Binding-site contacts:
Ligand atom C5 contacts residue LEU164 of chain 1.A at 3.9 Å (hydrophobic).
Ligand atom C10 contacts residue ASP175 of chain 1.A at 3.5 Å.
Ligand atom C10 contacts residue SER161 of chain 1.A at 4.4 Å.
Ligand atom C9 contacts residue SER161 of chain 1.A at 3.8 Å.
Ligand atom N12 contacts residue VAL47 of chain 1.A at 4.2 Å.
Ligand atom C10 contacts residue CYS174 of chain 1.A at 1.8 Å (hydrophobic).
Ligand atom C9 contacts residue CYS174 of chain 1.A at 2.8 Å (hydrophobic).
Ligand atom C4 contacts residue LEU164 of chain 1.A at 3.9 Å (hydrophobic).
Ligand atom N3 contacts residue ALA60 of chain 1.A at 4.0 Å.
Ligand atom C1 contacts residue ILE39 of chain 1.A at 3.4 Å (hydrophobic).
Ligand atom C7 contacts residue CYS174 of chain 1.A at 3.4 Å (hydrophobic).
Ligand atom C9 contacts residue ASN162 of chain 1.A at 3.7 Å.
Ligand atom C7 contacts residue LEU164 of chain 1.A at 3.9 Å (hydrophobic).
Ligand atom C2 contacts residue ALA60 of chain 1.A at 4.5 Å (hydrophobic).
Ligand atom C9 contacts residue LEU164 of chain 1.A at 4.3 Å (hydrophobic).
Ligand atom C1 contacts residue VAL47 of chain 1.A at 4.1 Å (hydrophobic).
Ligand atom N6 contacts residue CYS174 of chain 1.A at 4.3 Å.
Ligand atom N6 contacts residue LEU164 of chain 1.A at 3.5 Å.
Ligand atom N12 contacts residue ILE39 of chain 1.A at 4.3 Å.
Ligand atom O8 contacts residue CYS174 of chain 1.A at 3.7 Å.
Ligand atom C1 contacts residue ALA60 of chain 1.A at 4.0 Å (hydrophobic).
Ligand atom C10 contacts residue ASN162 of chain 1.A at 3.5 Å.
Ligand atom N6 contacts residue SER161 of chain 1.A at 4.5 Å.
Ligand atom O8 contacts residue LEU164 of chain 1.A at 4.2 Å.
Ligand atom C1 contacts residue LEU115 of chain 1.A at 3.8 Å (hydrophobic).
Ligand atom C2 contacts residue VAL47 of chain 1.A at 4.1 Å (hydrophobic).

The protein below binds the small molecule below.
Small molecule (SMILES): CCC(=O)Nc1cnc(C)nc1

Sequence of chain 1.A:
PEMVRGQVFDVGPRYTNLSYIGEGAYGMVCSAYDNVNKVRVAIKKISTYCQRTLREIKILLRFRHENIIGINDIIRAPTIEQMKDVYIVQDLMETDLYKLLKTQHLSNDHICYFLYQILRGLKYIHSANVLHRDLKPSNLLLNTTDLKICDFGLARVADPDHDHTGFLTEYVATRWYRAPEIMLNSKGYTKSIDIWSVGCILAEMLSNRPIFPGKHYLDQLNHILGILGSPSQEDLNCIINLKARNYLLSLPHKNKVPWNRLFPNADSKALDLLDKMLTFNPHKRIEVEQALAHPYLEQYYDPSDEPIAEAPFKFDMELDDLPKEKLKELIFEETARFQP